This protein binds this small molecule.
Small molecule (SMILES): COc1ccc2[nH]c(-c3ccccc3)c(CCNC(C)=O)c2c1

Binding-site contacts:
Ligand atom N1 contacts residue LEU432 of chain 1.A at 3.7 Å.
Ligand atom C9 contacts residue LEU159 of chain 1.A at 3.8 Å (hydrophobic).
Ligand atom C17 contacts residue VAL102 of chain 1.A at 3.6 Å (hydrophobic).
Ligand atom C18 contacts residue VAL102 of chain 1.A at 3.7 Å (hydrophobic).
Ligand atom C11 contacts residue PHE170 of chain 1.A at 3.6 Å (hydrophobic).
Ligand atom C6 contacts residue THR169 of chain 1.A at 3.8 Å.
Ligand atom C9 contacts residue VAL150 of chain 1.A at 3.9 Å (hydrophobic).
Ligand atom C12 contacts residue PHE170 of chain 1.A at 3.6 Å (hydrophobic).
Ligand atom C15 contacts residue LEU432 of chain 1.A at 3.7 Å (hydrophobic).
Ligand atom C2 contacts residue GLN172 of chain 1.A at 3.5 Å.
Ligand atom C18 contacts residue MET98 of chain 1.A at 3.7 Å (hydrophobic).
Ligand atom C10 contacts residue ASN153 of chain 1.A at 3.5 Å.
Ligand atom C14 contacts residue TYR459 of chain 1.A at 3.7 Å (hydrophobic).
Ligand atom C14 contacts residue LEU432 of chain 1.A at 3.8 Å (hydrophobic).
Ligand atom C8 contacts residue LEU159 of chain 1.A at 3.8 Å (hydrophobic).
Ligand atom C2 contacts residue LEU432 of chain 1.A at 3.6 Å (hydrophobic).
Ligand atom C19 contacts residue THR169 of chain 1.A at 3.8 Å.
Ligand atom C17 contacts residue TYR463 of chain 1.A at 3.6 Å (hydrophobic).
Ligand atom C8 contacts residue GLY99 of chain 1.A at 3.3 Å.
Ligand atom C10 contacts residue PHE170 of chain 1.A at 3.8 Å (hydrophobic).
Ligand atom N2 contacts residue THR169 of chain 1.A at 3.6 Å.
Ligand atom C1 contacts residue ASN433 of chain 1.A at 3.7 Å.
Ligand atom C7 contacts residue PHE170 of chain 1.A at 3.8 Å (hydrophobic).
Ligand atom N2 contacts residue GLY99 of chain 1.A at 3.7 Å.
Ligand atom C13 contacts residue VAL182 of chain 1.A at 3.5 Å (hydrophobic).
Ligand atom O2 contacts residue PHE170 of chain 1.A at 3.5 Å.
Ligand atom C16 contacts residue ALA462 of chain 1.A at 3.8 Å (hydrophobic).
Ligand atom C3 contacts residue PHE170 of chain 1.A at 3.8 Å (hydrophobic).
Ligand atom C1 contacts residue GLN172 of chain 1.A at 3.4 Å.
Ligand atom C9 contacts residue GLY99 of chain 1.A at 3.7 Å.
Ligand atom O1 contacts residue ASN153 of chain 1.A at 2.8 Å (h-bond).
Ligand atom C8 contacts residue ALA95 of chain 1.A at 3.3 Å (hydrophobic).
Ligand atom O2 contacts residue GLN172 of chain 1.A at 2.8 Å (h-bond).
Ligand atom C7 contacts residue GLY99 of chain 1.A at 3.4 Å.
Ligand atom C1 contacts residue LEU432 of chain 1.A at 3.8 Å (hydrophobic).
Ligand atom N2 contacts residue MET98 of chain 1.A at 3.8 Å.
Ligand atom C13 contacts residue ASN153 of chain 1.A at 3.4 Å.
Ligand atom C9 contacts residue ASN153 of chain 1.A at 3.8 Å.
Ligand atom C16 contacts residue TYR463 of chain 1.A at 3.7 Å (hydrophobic).
Ligand atom C15 contacts residue TYR459 of chain 1.A at 3.5 Å (hydrophobic).

Sequence of chain 1.A:
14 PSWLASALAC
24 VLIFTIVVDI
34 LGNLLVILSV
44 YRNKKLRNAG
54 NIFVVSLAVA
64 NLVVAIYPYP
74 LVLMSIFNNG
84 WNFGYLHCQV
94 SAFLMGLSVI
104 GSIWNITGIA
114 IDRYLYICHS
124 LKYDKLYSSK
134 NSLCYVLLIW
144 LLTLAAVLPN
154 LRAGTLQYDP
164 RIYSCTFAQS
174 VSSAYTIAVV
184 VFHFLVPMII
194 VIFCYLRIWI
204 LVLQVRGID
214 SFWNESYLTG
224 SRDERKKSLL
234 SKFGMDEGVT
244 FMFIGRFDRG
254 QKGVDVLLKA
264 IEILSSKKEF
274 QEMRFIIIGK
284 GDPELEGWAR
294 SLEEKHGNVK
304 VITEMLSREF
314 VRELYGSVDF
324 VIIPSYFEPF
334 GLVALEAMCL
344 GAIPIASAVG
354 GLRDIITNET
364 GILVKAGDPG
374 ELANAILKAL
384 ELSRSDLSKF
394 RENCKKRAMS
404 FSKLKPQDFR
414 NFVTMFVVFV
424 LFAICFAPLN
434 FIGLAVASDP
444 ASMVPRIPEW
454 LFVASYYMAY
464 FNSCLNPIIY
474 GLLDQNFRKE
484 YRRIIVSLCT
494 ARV